A small-molecule ligand and the protein it binds are described below.
Small molecule (SMILES): CC(=O)N[C@@H]1[C@@H](O)[C@H](O)[C@@H](CO)O[C@H]1O

Binding-site contacts:
Ligand atom C8 contacts residue ASN324 of chain 1.B at 3.5 Å.
Ligand atom C8 contacts residue ASN325 of chain 1.B at 3.9 Å.
Ligand atom C3 contacts residue ASN324 of chain 1.B at 3.8 Å.
Ligand atom C1 contacts residue ASN324 of chain 1.B at 1.4 Å.
Ligand atom O7 contacts residue ASN325 of chain 1.B at 3.8 Å.
Ligand atom N2 contacts residue ASN324 of chain 1.B at 2.9 Å (h-bond).
Ligand atom O7 contacts residue ASN324 of chain 1.B at 4.5 Å.
Ligand atom C4 contacts residue ASN324 of chain 1.B at 4.3 Å.
Ligand atom C7 contacts residue ASN325 of chain 1.B at 3.9 Å.
Ligand atom C5 contacts residue ASN324 of chain 1.B at 3.7 Å.
Ligand atom C7 contacts residue ASN324 of chain 1.B at 3.7 Å.
Ligand atom O5 contacts residue ASN324 of chain 1.B at 2.4 Å (h-bond).
Ligand atom C2 contacts residue ASN324 of chain 1.B at 2.5 Å.

Sequence of chain 1.B:
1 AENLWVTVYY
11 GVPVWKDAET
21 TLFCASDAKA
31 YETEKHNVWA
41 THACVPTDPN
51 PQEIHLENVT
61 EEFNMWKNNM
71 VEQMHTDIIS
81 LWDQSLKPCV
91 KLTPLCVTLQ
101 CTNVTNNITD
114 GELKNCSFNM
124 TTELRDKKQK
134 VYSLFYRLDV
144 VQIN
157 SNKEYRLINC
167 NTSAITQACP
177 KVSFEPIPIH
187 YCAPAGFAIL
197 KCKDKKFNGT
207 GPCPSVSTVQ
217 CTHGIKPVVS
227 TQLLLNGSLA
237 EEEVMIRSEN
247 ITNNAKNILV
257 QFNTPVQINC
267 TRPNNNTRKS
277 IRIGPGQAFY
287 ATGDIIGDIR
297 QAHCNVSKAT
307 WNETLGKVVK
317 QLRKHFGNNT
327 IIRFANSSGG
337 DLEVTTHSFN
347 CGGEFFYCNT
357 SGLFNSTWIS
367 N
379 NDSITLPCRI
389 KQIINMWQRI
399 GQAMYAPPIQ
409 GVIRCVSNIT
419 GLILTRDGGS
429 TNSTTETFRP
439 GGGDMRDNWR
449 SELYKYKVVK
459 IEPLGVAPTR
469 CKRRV